Binding-site contacts:
Ligand atom C1 contacts residue LYS161 of chain 1.B at 3.8 Å.
Ligand atom O5 contacts residue ASN224 of chain 1.B at 2.4 Å (h-bond).
Ligand atom O7 contacts residue THR226 of chain 1.B at 4.3 Å.
Ligand atom C6 contacts residue GLY160 of chain 1.B at 4.4 Å.
Ligand atom C4 contacts residue ASN224 of chain 1.B at 4.2 Å.
Ligand atom C7 contacts residue ASN224 of chain 1.B at 3.2 Å.
Ligand atom C2 contacts residue ASN224 of chain 1.B at 2.5 Å.
Ligand atom C7 contacts residue THR225 of chain 1.B at 4.2 Å.
Ligand atom O7 contacts residue ASN224 of chain 1.B at 4.2 Å.
Ligand atom C5 contacts residue LYS161 of chain 1.B at 3.7 Å.
Ligand atom O5 contacts residue LYS161 of chain 1.B at 3.9 Å.
Ligand atom C5 contacts residue ASN224 of chain 1.B at 3.7 Å.
Ligand atom C4 contacts residue LYS161 of chain 1.B at 4.5 Å.
Ligand atom C3 contacts residue ASN224 of chain 1.B at 3.8 Å.
Ligand atom C6 contacts residue GLY159 of chain 1.B at 3.8 Å.
Ligand atom N2 contacts residue ASN224 of chain 1.B at 3.0 Å (h-bond).
Ligand atom C3 contacts residue LYS161 of chain 1.B at 3.9 Å.
Ligand atom N2 contacts residue LYS161 of chain 1.B at 3.9 Å.
Ligand atom C8 contacts residue ASN224 of chain 1.B at 3.1 Å.
Ligand atom C8 contacts residue THR225 of chain 1.B at 3.8 Å.
Ligand atom C1 contacts residue ASN224 of chain 1.B at 1.4 Å.
Ligand atom C2 contacts residue LYS161 of chain 1.B at 4.3 Å.
Ligand atom C6 contacts residue LYS161 of chain 1.B at 4.0 Å.
Ligand atom O7 contacts residue THR225 of chain 1.B at 4.5 Å.

A small-molecule ligand and the protein it binds are described below.
Small molecule (SMILES): CC(=O)N[C@@H]1[C@@H](O)[C@H](O)[C@@H](CO)O[C@H]1O

Sequence of chain 1.B:
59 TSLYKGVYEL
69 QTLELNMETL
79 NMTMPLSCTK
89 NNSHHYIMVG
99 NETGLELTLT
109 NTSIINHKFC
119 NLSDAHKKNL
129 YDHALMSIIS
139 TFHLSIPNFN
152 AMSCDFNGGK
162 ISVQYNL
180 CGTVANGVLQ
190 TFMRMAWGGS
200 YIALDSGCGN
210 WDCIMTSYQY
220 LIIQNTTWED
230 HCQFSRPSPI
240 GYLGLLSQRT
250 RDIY